Sequence of chain 1.C:
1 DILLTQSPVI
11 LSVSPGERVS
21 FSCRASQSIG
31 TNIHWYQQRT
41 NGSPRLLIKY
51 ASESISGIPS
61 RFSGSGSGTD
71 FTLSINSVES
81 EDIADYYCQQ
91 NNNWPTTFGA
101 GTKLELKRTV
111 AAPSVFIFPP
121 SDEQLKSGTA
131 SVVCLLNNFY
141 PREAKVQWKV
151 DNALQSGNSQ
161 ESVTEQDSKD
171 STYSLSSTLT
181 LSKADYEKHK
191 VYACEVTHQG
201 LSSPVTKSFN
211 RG

Sequence of chain 1.D:
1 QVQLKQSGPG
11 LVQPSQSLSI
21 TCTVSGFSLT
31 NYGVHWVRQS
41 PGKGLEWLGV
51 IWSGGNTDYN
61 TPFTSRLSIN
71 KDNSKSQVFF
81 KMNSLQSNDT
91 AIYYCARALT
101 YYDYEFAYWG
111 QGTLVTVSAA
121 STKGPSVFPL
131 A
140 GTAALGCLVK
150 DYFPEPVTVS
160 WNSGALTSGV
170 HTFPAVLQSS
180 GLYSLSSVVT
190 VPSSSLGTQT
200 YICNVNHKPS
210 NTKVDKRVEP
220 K

A protein and the small-molecule ligand that binds it are described below.
Small molecule (SMILES): CC(=O)N[C@H]1CSSC[C@@H](C=O)NC(=O)[C@H](C)NC(=O)[C@H](CC(C)C)NC(=O)[C@H](CCCN=C(N)N)NC(=O)[C@H](CCCN=C(N)N)NC(=O)[C@H]([C@@H](C)O)NC(=O)[C@H](CO)NC(=O)[C@H](CC(C)C)NC(=O)[C@H](CC(=O)O)NC(=O)[C@H](Cc2ccccc2)NC(=O)[C@H](CCC(N)=O)NC1=O

Binding-site contacts:
Ligand atom NH1 contacts residue SER43 of chain 1.C at 3.4 Å (h-bond).
Ligand atom CD2 contacts residue GLN39 of chain 1.D at 3.4 Å.
Ligand atom CZ contacts residue ASP85 of chain 1.C at 3.5 Å.
Ligand atom NH2 contacts residue GLN111 of chain 1.D at 2.8 Å (h-bond).
Ligand atom O contacts residue GLN38 of chain 1.C at 3.5 Å.
Ligand atom O contacts residue ASN41 of chain 1.C at 2.8 Å (h-bond).
Ligand atom C contacts residue ASP85 of chain 1.C at 3.4 Å.
Ligand atom CD2 contacts residue TYR87 of chain 1.C at 3.5 Å (hydrophobic).
Ligand atom NH2 contacts residue ASP85 of chain 1.C at 2.9 Å (salt-bridge).
Ligand atom CZ contacts residue GLN39 of chain 1.D at 3.4 Å.
Ligand atom NH1 contacts residue GLY42 of chain 1.C at 3.6 Å (h-bond).
Ligand atom CD1 contacts residue THR90 of chain 1.D at 3.6 Å.
Ligand atom CD contacts residue GLY42 of chain 1.C at 3.3 Å.
Ligand atom O contacts residue PRO41 of chain 1.D at 3.2 Å.
Ligand atom O contacts residue LYS103 of chain 1.C at 2.9 Å (salt-bridge).
Ligand atom NH1 contacts residue GLN111 of chain 1.D at 2.7 Å (h-bond).
Ligand atom SG contacts residue VAL9 of chain 1.C at 3.2 Å.
Ligand atom CG contacts residue THR40 of chain 1.C at 3.5 Å.
Ligand atom CD1 contacts residue GLN39 of chain 1.D at 3.5 Å.
Ligand atom CD contacts residue ASP85 of chain 1.C at 3.5 Å.
Ligand atom CB contacts residue GLU154 of chain 1.D at 3.3 Å.
Ligand atom NH1 contacts residue THR40 of chain 1.C at 3.2 Å (h-bond).
Ligand atom NE2 contacts residue PRO41 of chain 1.D at 3.3 Å (h-bond).
Ligand atom OG contacts residue GLU154 of chain 1.D at 3.4 Å (salt-bridge).
Ligand atom CZ contacts residue ALA84 of chain 1.C at 3.6 Å (hydrophobic).
Ligand atom O contacts residue ASN41 of chain 1.C at 3.3 Å (h-bond).
Ligand atom N contacts residue ASP85 of chain 1.C at 2.7 Å (salt-bridge).
Ligand atom CG2 contacts residue PRO173 of chain 1.D at 3.6 Å (hydrophobic).
Ligand atom CG contacts residue ASP85 of chain 1.C at 3.4 Å.
Ligand atom NH1 contacts residue TYR94 of chain 1.D at 3.5 Å.
Ligand atom CD contacts residue PRO41 of chain 1.D at 3.5 Å (hydrophobic).
Ligand atom CD2 contacts residue ILE92 of chain 1.D at 3.6 Å (hydrophobic).
Ligand atom CE1 contacts residue GLN38 of chain 1.C at 3.6 Å.
Ligand atom O contacts residue THR40 of chain 1.C at 3.6 Å.
Ligand atom CA contacts residue ASP85 of chain 1.C at 3.2 Å.
Ligand atom NH2 contacts residue ALA84 of chain 1.C at 3.2 Å.
Ligand atom NE contacts residue ASP85 of chain 1.C at 2.9 Å (salt-bridge).
Ligand atom CZ contacts residue GLN111 of chain 1.D at 3.2 Å.
Ligand atom OE1 contacts residue PRO41 of chain 1.D at 3.6 Å.
Ligand atom CE1 contacts residue GLN39 of chain 1.D at 3.3 Å.